Binding-site contacts:
Ligand atom C5 contacts residue ASN324 of chain 2.A at 3.8 Å.
Ligand atom C8 contacts residue ASN324 of chain 2.A at 3.2 Å.
Ligand atom C1 contacts residue ASN324 of chain 2.A at 1.4 Å.
Ligand atom C3 contacts residue ASN324 of chain 2.A at 3.8 Å.
Ligand atom O7 contacts residue ASN324 of chain 2.A at 4.1 Å.
Ligand atom O5 contacts residue ASN324 of chain 2.A at 2.5 Å (h-bond).
Ligand atom O7 contacts residue LYS320 of chain 2.A at 4.4 Å.
Ligand atom C7 contacts residue ASN324 of chain 2.A at 3.2 Å.
Ligand atom C2 contacts residue ASN324 of chain 2.A at 2.4 Å.
Ligand atom C4 contacts residue ASN324 of chain 2.A at 4.2 Å.
Ligand atom N2 contacts residue ASN324 of chain 2.A at 2.8 Å (h-bond).

The small molecule below binds the protein below.
Small molecule (SMILES): CC(=O)N[C@@H]1[C@@H](O)[C@H](O)[C@@H](CO)O[C@H]1O

Sequence of chain 2.A:
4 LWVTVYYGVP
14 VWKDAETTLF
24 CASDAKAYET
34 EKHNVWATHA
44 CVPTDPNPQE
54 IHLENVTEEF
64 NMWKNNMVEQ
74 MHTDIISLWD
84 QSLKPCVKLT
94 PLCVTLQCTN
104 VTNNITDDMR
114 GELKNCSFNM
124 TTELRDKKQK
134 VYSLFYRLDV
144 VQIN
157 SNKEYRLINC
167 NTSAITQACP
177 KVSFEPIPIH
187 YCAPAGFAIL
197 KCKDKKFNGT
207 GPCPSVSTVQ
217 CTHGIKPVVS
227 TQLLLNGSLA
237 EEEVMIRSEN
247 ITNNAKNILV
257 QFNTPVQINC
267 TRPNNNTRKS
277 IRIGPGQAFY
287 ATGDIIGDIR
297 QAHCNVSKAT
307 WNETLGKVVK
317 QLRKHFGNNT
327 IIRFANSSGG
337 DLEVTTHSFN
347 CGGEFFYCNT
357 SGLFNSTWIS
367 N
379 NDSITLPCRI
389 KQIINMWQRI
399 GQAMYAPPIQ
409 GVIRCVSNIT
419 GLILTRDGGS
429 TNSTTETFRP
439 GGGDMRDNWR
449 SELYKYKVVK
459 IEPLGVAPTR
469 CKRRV